Sequence of chain 1.C:
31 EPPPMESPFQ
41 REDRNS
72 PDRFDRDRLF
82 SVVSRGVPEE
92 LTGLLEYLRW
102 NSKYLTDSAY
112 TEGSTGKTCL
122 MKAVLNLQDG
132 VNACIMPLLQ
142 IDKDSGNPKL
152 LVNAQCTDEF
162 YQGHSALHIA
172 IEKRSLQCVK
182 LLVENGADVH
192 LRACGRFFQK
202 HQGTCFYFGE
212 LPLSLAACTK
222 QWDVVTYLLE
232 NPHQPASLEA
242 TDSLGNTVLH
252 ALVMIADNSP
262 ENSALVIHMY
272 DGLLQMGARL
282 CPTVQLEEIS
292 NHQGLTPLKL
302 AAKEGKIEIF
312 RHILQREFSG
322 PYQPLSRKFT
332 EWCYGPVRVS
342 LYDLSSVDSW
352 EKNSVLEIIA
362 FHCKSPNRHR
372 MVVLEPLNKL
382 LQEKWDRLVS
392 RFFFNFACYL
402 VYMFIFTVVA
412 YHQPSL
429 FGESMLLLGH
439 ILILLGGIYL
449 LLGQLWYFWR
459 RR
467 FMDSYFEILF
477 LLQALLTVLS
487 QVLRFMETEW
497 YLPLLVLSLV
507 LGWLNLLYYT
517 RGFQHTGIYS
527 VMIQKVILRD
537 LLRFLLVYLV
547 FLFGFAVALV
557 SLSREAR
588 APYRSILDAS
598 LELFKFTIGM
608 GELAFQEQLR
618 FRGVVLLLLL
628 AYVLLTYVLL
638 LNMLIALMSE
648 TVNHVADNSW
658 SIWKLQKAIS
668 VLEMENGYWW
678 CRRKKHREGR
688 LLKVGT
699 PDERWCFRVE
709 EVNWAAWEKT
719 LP

A protein and the small-molecule ligand that binds it are described below.
Small molecule (SMILES): C=C(C)[C@@H]1CCC(C)=C[C@H]1c1c(O)cc(CCCCC)cc1O

Sequence of chain 1.B:
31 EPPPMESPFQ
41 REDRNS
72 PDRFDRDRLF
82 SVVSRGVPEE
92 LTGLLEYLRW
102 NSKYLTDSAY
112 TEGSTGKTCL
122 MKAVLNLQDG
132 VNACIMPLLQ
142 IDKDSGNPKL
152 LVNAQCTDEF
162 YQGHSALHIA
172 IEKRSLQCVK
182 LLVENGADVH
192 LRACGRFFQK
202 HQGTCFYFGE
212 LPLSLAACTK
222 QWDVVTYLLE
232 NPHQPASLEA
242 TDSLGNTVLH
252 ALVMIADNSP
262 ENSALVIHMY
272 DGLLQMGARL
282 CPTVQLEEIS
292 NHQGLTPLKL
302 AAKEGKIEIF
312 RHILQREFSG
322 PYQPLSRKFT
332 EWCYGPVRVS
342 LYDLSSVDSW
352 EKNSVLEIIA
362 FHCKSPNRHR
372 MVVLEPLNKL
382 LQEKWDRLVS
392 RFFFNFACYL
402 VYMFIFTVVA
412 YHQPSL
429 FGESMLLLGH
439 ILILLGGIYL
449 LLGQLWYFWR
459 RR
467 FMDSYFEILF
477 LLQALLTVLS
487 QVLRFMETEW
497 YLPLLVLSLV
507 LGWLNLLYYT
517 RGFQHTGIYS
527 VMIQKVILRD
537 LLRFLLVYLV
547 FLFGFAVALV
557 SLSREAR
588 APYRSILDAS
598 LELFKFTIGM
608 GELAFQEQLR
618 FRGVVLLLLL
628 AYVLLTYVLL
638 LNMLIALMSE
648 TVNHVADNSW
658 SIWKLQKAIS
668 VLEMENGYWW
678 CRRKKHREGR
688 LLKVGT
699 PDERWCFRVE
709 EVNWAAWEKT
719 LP

Binding-site contacts:
Ligand atom C10 contacts residue LEU537 of chain 1.B at 4.0 Å (hydrophobic).
Ligand atom C05 contacts residue PHE540 of chain 1.B at 3.9 Å (hydrophobic).
Ligand atom C14 contacts residue TYR634 of chain 1.C at 4.3 Å (hydrophobic).
Ligand atom C15 contacts residue LEU537 of chain 1.B at 4.3 Å (hydrophobic).
Ligand atom C11 contacts residue VAL635 of chain 1.C at 3.8 Å (hydrophobic).
Ligand atom C19 contacts residue LEU537 of chain 1.B at 3.7 Å (hydrophobic).
Ligand atom C05 contacts residue LEU637 of chain 1.B at 4.1 Å (hydrophobic).
Ligand atom C19 contacts residue MET640 of chain 1.B at 3.5 Å (hydrophobic).
Ligand atom O02 contacts residue PHE540 of chain 1.B at 3.9 Å.
Ligand atom C20 contacts residue LEU538 of chain 1.B at 4.1 Å (hydrophobic).
Ligand atom C20 contacts residue LEU541 of chain 1.B at 4.0 Å (hydrophobic).
Ligand atom C17 contacts residue LEU537 of chain 1.B at 3.4 Å (hydrophobic).
Ligand atom C14 contacts residue VAL635 of chain 1.C at 3.8 Å (hydrophobic).
Ligand atom C17 contacts residue LEU541 of chain 1.B at 4.0 Å (hydrophobic).
Ligand atom C14 contacts residue LEU638 of chain 1.C at 3.7 Å (hydrophobic).
Ligand atom C09 contacts residue LEU631 of chain 1.C at 4.1 Å (hydrophobic).
Ligand atom O01 contacts residue VAL635 of chain 1.C at 3.9 Å.
Ligand atom C14 contacts residue LEU537 of chain 1.B at 3.7 Å (hydrophobic).
Ligand atom C13 contacts residue THR604 of chain 1.B at 4.2 Å.
Ligand atom C13 contacts residue LEU631 of chain 1.C at 4.1 Å (hydrophobic).
Ligand atom C06 contacts residue PHE540 of chain 1.B at 4.4 Å (hydrophobic).
Ligand atom C12 contacts residue LEU537 of chain 1.B at 3.3 Å (hydrophobic).
Ligand atom C13 contacts residue TYR544 of chain 1.B at 4.0 Å (hydrophobic).
Ligand atom C16 contacts residue VAL635 of chain 1.C at 3.5 Å (hydrophobic).
Ligand atom C09 contacts residue PHE540 of chain 1.B at 4.2 Å (hydrophobic).
Ligand atom C12 contacts residue LEU541 of chain 1.B at 3.8 Å (hydrophobic).
Ligand atom C06 contacts residue TYR634 of chain 1.C at 4.0 Å (hydrophobic).
Ligand atom O01 contacts residue LEU631 of chain 1.C at 2.5 Å (h-bond).
Ligand atom C15 contacts residue VAL635 of chain 1.C at 4.1 Å (hydrophobic).
Ligand atom O02 contacts residue LEU537 of chain 1.B at 2.4 Å (h-bond).
Ligand atom C11 contacts residue LEU631 of chain 1.C at 3.3 Å (hydrophobic).
Ligand atom C07 contacts residue LEU631 of chain 1.C at 3.6 Å (hydrophobic).
Ligand atom O02 contacts residue LEU541 of chain 1.B at 3.3 Å (h-bond).
Ligand atom C06 contacts residue LEU637 of chain 1.B at 4.2 Å (hydrophobic).
Ligand atom C07 contacts residue LEU541 of chain 1.B at 4.1 Å (hydrophobic).
Ligand atom C13 contacts residue PHE601 of chain 1.B at 4.2 Å (hydrophobic).
Ligand atom C19 contacts residue PHE540 of chain 1.B at 3.6 Å (hydrophobic).
Ligand atom C04 contacts residue PHE540 of chain 1.B at 4.0 Å (hydrophobic).
Ligand atom O01 contacts residue TYR634 of chain 1.C at 4.0 Å.
Ligand atom C16 contacts residue LEU631 of chain 1.C at 3.1 Å (hydrophobic).